Sequence of chain 1.I:
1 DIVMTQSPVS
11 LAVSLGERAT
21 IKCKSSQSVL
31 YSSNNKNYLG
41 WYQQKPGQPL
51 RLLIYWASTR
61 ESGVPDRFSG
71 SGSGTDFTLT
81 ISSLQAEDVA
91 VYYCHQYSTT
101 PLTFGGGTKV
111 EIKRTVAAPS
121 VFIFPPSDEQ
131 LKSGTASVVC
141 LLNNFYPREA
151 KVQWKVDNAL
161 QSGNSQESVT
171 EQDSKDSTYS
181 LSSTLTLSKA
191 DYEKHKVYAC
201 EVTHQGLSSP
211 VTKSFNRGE

Binding-site contacts:
Ligand atom C8 contacts residue ASN35 of chain 1.I at 3.3 Å.
Ligand atom C8 contacts residue LEU38 of chain 1.E at 3.5 Å (hydrophobic).
Ligand atom C8 contacts residue PHE12 of chain 1.E at 4.1 Å (hydrophobic).
Ligand atom C1 contacts residue ASN13 of chain 1.E at 1.4 Å.
Ligand atom C7 contacts residue ASN13 of chain 1.E at 3.9 Å.
Ligand atom C8 contacts residue GLY9 of chain 1.E at 3.8 Å.
Ligand atom O5 contacts residue ASN13 of chain 1.E at 2.3 Å (h-bond).
Ligand atom C5 contacts residue ASN13 of chain 1.E at 3.6 Å.
Ligand atom O7 contacts residue ASN13 of chain 1.E at 4.4 Å.
Ligand atom O3 contacts residue VAL37 of chain 1.E at 4.4 Å.
Ligand atom O7 contacts residue GLY9 of chain 1.E at 3.5 Å.
Ligand atom C3 contacts residue ASN13 of chain 1.E at 3.8 Å.
Ligand atom C4 contacts residue ASN13 of chain 1.E at 4.2 Å.
Ligand atom C2 contacts residue ASN13 of chain 1.E at 2.5 Å.
Ligand atom C8 contacts residue PHE8 of chain 1.E at 4.0 Å (hydrophobic).
Ligand atom N2 contacts residue ASN13 of chain 1.E at 3.0 Å (h-bond).
Ligand atom N2 contacts residue GLY9 of chain 1.E at 4.3 Å.
Ligand atom C7 contacts residue GLY9 of chain 1.E at 3.6 Å.

The small molecule below binds the protein below.
Small molecule (SMILES): CC(=O)N[C@H]1[C@H](O[C@H]2[C@H](O)[C@@H](NC(C)=O)CO[C@@H]2CO[C@@H]2O[C@@H](C)[C@@H](O)[C@@H](O)[C@@H]2O)O[C@H](CO)[C@@H](O)[C@@H]1O

Sequence of chain 1.E:
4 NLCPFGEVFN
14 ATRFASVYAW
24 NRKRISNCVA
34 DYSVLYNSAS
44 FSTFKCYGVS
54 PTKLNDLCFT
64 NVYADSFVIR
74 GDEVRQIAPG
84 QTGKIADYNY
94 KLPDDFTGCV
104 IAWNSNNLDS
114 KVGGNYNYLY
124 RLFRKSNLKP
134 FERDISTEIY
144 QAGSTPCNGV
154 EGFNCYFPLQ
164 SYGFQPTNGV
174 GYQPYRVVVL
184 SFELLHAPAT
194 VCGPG